A protein and the small-molecule ligand that binds it are described below.
Small molecule (SMILES): CC1=C(CCC(=O)O)C2=Cc3c(CCC(=O)O)c(C)c4n3[Fe@]35n6c(c(C)c(CCC(=O)O)c6=CC1=[N+]23)=CC1=[N+]5C(=C4)C(C)=C1CCC(=O)O

Sequence of chain 1.B:
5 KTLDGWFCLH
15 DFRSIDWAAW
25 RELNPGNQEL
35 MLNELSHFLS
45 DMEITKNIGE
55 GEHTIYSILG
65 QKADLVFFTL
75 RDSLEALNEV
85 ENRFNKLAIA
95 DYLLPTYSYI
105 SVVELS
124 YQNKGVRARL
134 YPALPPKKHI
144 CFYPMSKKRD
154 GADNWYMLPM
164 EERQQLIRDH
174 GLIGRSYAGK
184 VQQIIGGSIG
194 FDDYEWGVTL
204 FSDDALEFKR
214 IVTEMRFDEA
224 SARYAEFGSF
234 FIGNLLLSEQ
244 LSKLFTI

Binding-site contacts:
Ligand atom O2A contacts residue MET148 of chain 1.B at 3.4 Å (h-bond).
Ligand atom O1A contacts residue SER224 of chain 1.B at 2.7 Å (h-bond).
Ligand atom FE contacts residue HIS173 of chain 1.B at 2.7 Å.
Ligand atom CAD contacts residue GLY177 of chain 1.B at 3.4 Å.
Ligand atom O2D contacts residue ALA181 of chain 1.B at 3.6 Å (h-bond).
Ligand atom C2D contacts residue GLY177 of chain 1.B at 3.5 Å.
Ligand atom O2A contacts residue SER224 of chain 1.B at 3.3 Å (h-bond).
Ligand atom C1A contacts residue MET218 of chain 1.B at 3.6 Å (hydrophobic).
Ligand atom O1A contacts residue PHE230 of chain 1.B at 3.5 Å.
Ligand atom CGC contacts residue ARG132 of chain 1.B at 3.4 Å.
Ligand atom CBA contacts residue TYR146 of chain 1.B at 2.5 Å (hydrophobic).
Ligand atom O2B contacts residue TRP199 of chain 1.B at 3.6 Å.
Ligand atom CGA contacts residue SER224 of chain 1.B at 3.3 Å.
Ligand atom NB contacts residue HIS173 of chain 1.B at 3.4 Å (h-bond).
Ligand atom CMD contacts residue GLY177 of chain 1.B at 3.5 Å.
Ligand atom C2A contacts residue MET218 of chain 1.B at 3.6 Å (hydrophobic).
Ligand atom ND contacts residue HIS173 of chain 1.B at 3.5 Å (h-bond).
Ligand atom CHA contacts residue MET218 of chain 1.B at 3.5 Å (hydrophobic).
Ligand atom O1C contacts residue ARG132 of chain 1.B at 3.1 Å (salt-bridge).
Ligand atom NA contacts residue HIS173 of chain 1.B at 2.9 Å (h-bond).
Ligand atom C3D contacts residue GLY177 of chain 1.B at 3.5 Å.
Ligand atom O2C contacts residue ARG132 of chain 1.B at 2.9 Å (salt-bridge).
Ligand atom CBD contacts residue GLN186 of chain 1.B at 3.0 Å.
Ligand atom CGB contacts residue TRP199 of chain 1.B at 3.5 Å (hydrophobic).
Ligand atom CGD contacts residue VAL184 of chain 1.B at 3.3 Å (hydrophobic).
Ligand atom O2A contacts residue HIS173 of chain 1.B at 3.6 Å.
Ligand atom CGD contacts residue GLN186 of chain 1.B at 3.3 Å.
Ligand atom C4A contacts residue HIS173 of chain 1.B at 3.3 Å.
Ligand atom CBC contacts residue SER110 of chain 1.B at 3.0 Å.
Ligand atom CGD contacts residue GLY177 of chain 1.B at 3.5 Å.
Ligand atom O2D contacts residue TYR180 of chain 1.B at 3.2 Å (h-bond).
Ligand atom C2D contacts residue GLN186 of chain 1.B at 3.5 Å.
Ligand atom O2D contacts residue VAL184 of chain 1.B at 2.7 Å (h-bond).
Ligand atom C3A contacts residue TYR146 of chain 1.B at 3.5 Å (hydrophobic).
Ligand atom O2D contacts residue GLY177 of chain 1.B at 3.1 Å (h-bond).
Ligand atom O1D contacts residue GLN186 of chain 1.B at 2.9 Å (h-bond).
Ligand atom CMA contacts residue LEU203 of chain 1.B at 3.6 Å (hydrophobic).
Ligand atom CAA contacts residue TYR146 of chain 1.B at 2.6 Å (hydrophobic).
Ligand atom CMA contacts residue TYR146 of chain 1.B at 3.3 Å (hydrophobic).
Ligand atom CBD contacts residue VAL184 of chain 1.B at 3.5 Å (hydrophobic).